Sequence of chain 1.B:
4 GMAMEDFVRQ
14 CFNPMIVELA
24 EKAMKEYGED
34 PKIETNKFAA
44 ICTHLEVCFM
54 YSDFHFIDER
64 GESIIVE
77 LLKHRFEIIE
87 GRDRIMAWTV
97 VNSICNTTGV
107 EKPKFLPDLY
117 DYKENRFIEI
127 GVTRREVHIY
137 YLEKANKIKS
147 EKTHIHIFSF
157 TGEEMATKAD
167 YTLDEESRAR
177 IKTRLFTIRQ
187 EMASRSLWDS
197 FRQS

The protein below binds the small molecule below.
Small molecule (SMILES): O=C(O)/C(O)=C/C(=O)[C@]1(Cc2ccc(Cl)cc2)CCCN(Cc2ccccc2)C1

Binding-site contacts:
Ligand atom CA contacts residue HIS47 of chain 1.B at 3.7 Å.
Ligand atom CD2 contacts residue ARG90 of chain 1.B at 3.0 Å.
Ligand atom CD1 contacts residue ARG90 of chain 1.B at 3.5 Å.
Ligand atom CP contacts residue SO41 of chain 1.L at 2.8 Å.
Ligand atom O14 contacts residue ASP114 of chain 1.B at 3.3 Å (salt-bridge).
Ligand atom CE contacts residue GLU125 of chain 1.B at 3.6 Å.
Ligand atom CM contacts residue MN1 of chain 1.R at 3.6 Å.
Ligand atom O14 contacts residue GLU86 of chain 1.B at 3.7 Å.
Ligand atom CO contacts residue TYR30 of chain 1.B at 3.1 Å (hydrophobic).
Ligand atom CL contacts residue ALA43 of chain 1.B at 3.6 Å.
Ligand atom O14 contacts residue HIS47 of chain 1.B at 3.2 Å (h-bond).
Ligand atom OAN contacts residue TYR136 of chain 1.B at 3.3 Å (h-bond).
Ligand atom CA contacts residue MN1 of chain 1.R at 3.3 Å.
Ligand atom OAO contacts residue ILE126 of chain 1.B at 3.0 Å (h-bond).
Ligand atom CE contacts residue HIS47 of chain 1.B at 3.7 Å.
Ligand atom CA contacts residue LYS140 of chain 1.B at 3.7 Å.
Ligand atom CE1 contacts residue GLU29 of chain 1.B at 3.5 Å.
Ligand atom O14 contacts residue MN1 of chain 1.R at 2.3 Å.
Ligand atom O13 contacts residue GLU86 of chain 1.B at 3.0 Å (salt-bridge).
Ligand atom OAN contacts residue LYS140 of chain 1.B at 3.2 Å (salt-bridge).
Ligand atom O13 contacts residue MN1 of chain 1.R at 1.9 Å.
Ligand atom CGB contacts residue ARG90 of chain 1.B at 3.6 Å.
Ligand atom CDA contacts residue LYS40 of chain 1.B at 3.3 Å.
Ligand atom O14 contacts residue MN1 of chain 1.Q at 2.3 Å.
Ligand atom CI contacts residue SO41 of chain 1.L at 3.5 Å.
Ligand atom CDB contacts residue TYR30 of chain 1.B at 3.6 Å (hydrophobic).
Ligand atom CE contacts residue MN1 of chain 1.Q at 3.1 Å.
Ligand atom CB contacts residue MN1 of chain 1.R at 3.0 Å.
Ligand atom OAO contacts residue HIS47 of chain 1.B at 3.0 Å (h-bond).
Ligand atom CGA contacts residue TYR30 of chain 1.B at 3.3 Å (hydrophobic).
Ligand atom CE contacts residue LYS140 of chain 1.B at 3.1 Å.
Ligand atom CEA contacts residue LYS40 of chain 1.B at 2.9 Å.
Ligand atom CE1 contacts residue ARG90 of chain 1.B at 3.6 Å.
Ligand atom CE2 contacts residue ARG90 of chain 1.B at 3.2 Å.
Ligand atom OAO contacts residue LYS140 of chain 1.B at 3.3 Å (salt-bridge).
Ligand atom NJ contacts residue SO41 of chain 1.L at 3.6 Å.
Ligand atom OAO contacts residue MN1 of chain 1.Q at 2.3 Å.
Ligand atom O14 contacts residue GLU125 of chain 1.B at 3.1 Å (salt-bridge).
Ligand atom CA contacts residue MN1 of chain 1.Q at 3.1 Å.
Ligand atom OAO contacts residue GLU125 of chain 1.B at 3.1 Å (salt-bridge).